Binding-site contacts:
Ligand atom I2 contacts residue ILE69 of chain 1.A at 3.5 Å.
Ligand atom C1 contacts residue VAL48 of chain 1.A at 3.8 Å (hydrophobic).
Ligand atom C2 contacts residue MET226 of chain 1.A at 4.2 Å (hydrophobic).
Ligand atom C6 contacts residue VAL48 of chain 1.A at 4.4 Å (hydrophobic).
Ligand atom C11 contacts residue VAL48 of chain 1.A at 4.1 Å (hydrophobic).
Ligand atom C6 contacts residue MET226 of chain 1.A at 4.4 Å (hydrophobic).
Ligand atom C4 contacts residue MET66 of chain 1.A at 4.3 Å (hydrophobic).
Ligand atom C8 contacts residue MET226 of chain 1.A at 3.5 Å (hydrophobic).
Ligand atom I2 contacts residue MET66 of chain 1.A at 4.4 Å.
Ligand atom O1 contacts residue ILE230 of chain 1.A at 3.1 Å.
Ligand atom O1 contacts residue GLN70 of chain 1.A at 4.1 Å.
Ligand atom I2 contacts residue VAL48 of chain 1.A at 3.7 Å.
Ligand atom I2 contacts residue GLN70 of chain 1.A at 4.2 Å.
Ligand atom O1 contacts residue LEU44 of chain 1.A at 3.9 Å.
Ligand atom O1 contacts residue MET226 of chain 1.A at 3.9 Å.
Ligand atom C4 contacts residue VAL48 of chain 1.A at 4.5 Å (hydrophobic).
Ligand atom C10 contacts residue MET226 of chain 1.A at 2.7 Å (hydrophobic).
Ligand atom O contacts residue LYS49 of chain 1.A at 3.0 Å.
Ligand atom C12 contacts residue MET226 of chain 1.A at 3.2 Å (hydrophobic).
Ligand atom I2 contacts residue LEU44 of chain 1.A at 4.5 Å.
Ligand atom C5 contacts residue VAL48 of chain 1.A at 4.3 Å (hydrophobic).
Ligand atom C contacts residue LYS49 of chain 1.A at 4.1 Å.
Ligand atom C13 contacts residue VAL48 of chain 1.A at 3.8 Å (hydrophobic).
Ligand atom C3 contacts residue VAL48 of chain 1.A at 3.9 Å (hydrophobic).
Ligand atom I1 contacts residue MET226 of chain 1.A at 3.7 Å.

A small-molecule ligand and the protein it binds are described below.
Small molecule (SMILES): N[C@@H](Cc1cc(I)c(Oc2ccc(O)c(I)c2)c(I)c1)C(=O)O

Sequence of chain 1.A:
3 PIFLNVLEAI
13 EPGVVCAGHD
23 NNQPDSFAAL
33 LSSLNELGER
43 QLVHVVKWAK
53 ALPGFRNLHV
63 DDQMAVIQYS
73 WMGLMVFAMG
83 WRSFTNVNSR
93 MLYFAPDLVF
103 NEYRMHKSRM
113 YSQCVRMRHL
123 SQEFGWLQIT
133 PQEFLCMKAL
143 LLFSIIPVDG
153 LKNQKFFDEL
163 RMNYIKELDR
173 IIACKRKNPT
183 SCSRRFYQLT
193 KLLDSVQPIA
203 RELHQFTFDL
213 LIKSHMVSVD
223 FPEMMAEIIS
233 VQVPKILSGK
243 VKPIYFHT